Sequence of chain 1.A:
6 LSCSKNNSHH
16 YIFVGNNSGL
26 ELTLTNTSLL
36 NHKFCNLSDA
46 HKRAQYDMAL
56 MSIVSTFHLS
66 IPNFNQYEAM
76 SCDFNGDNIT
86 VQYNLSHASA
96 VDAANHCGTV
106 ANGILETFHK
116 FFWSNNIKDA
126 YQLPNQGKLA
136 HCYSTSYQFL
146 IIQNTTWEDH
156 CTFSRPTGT

Binding-site contacts:
Ligand atom C3 contacts residue SER141 of chain 1.A at 3.9 Å.
Ligand atom C7 contacts residue ASN11 of chain 1.A at 4.4 Å.
Ligand atom C8 contacts residue TYR142 of chain 1.A at 4.0 Å (hydrophobic).
Ligand atom C2 contacts residue SER141 of chain 1.A at 4.3 Å.
Ligand atom O4 contacts residue SER141 of chain 1.A at 3.8 Å.
Ligand atom O5 contacts residue ASN31 of chain 1.A at 2.3 Å (h-bond).
Ligand atom O3 contacts residue SER141 of chain 1.A at 4.4 Å.
Ligand atom C4 contacts residue SER141 of chain 1.A at 4.1 Å.
Ligand atom C7 contacts residue ASN31 of chain 1.A at 3.5 Å.
Ligand atom C6 contacts residue GLN143 of chain 1.A at 3.8 Å.
Ligand atom C3 contacts residue ASN31 of chain 1.A at 3.8 Å.
Ligand atom C5 contacts residue ASN31 of chain 1.A at 3.6 Å.
Ligand atom C4 contacts residue ASN31 of chain 1.A at 4.2 Å.
Ligand atom O7 contacts residue ASN31 of chain 1.A at 3.5 Å (h-bond).
Ligand atom C6 contacts residue SER141 of chain 1.A at 4.0 Å.
Ligand atom O5 contacts residue SER141 of chain 1.A at 3.6 Å.
Ligand atom C5 contacts residue SER141 of chain 1.A at 3.2 Å.
Ligand atom C5 contacts residue GLN143 of chain 1.A at 4.0 Å.
Ligand atom C1 contacts residue ASN31 of chain 1.A at 1.4 Å.
Ligand atom O6 contacts residue GLN143 of chain 1.A at 3.9 Å.
Ligand atom N2 contacts residue ASN31 of chain 1.A at 3.0 Å (h-bond).
Ligand atom C8 contacts residue ASN121 of chain 1.A at 4.4 Å.
Ligand atom O5 contacts residue GLN143 of chain 1.A at 3.1 Å (h-bond).
Ligand atom C8 contacts residue ASN11 of chain 1.A at 3.4 Å.
Ligand atom C2 contacts residue ASN31 of chain 1.A at 2.5 Å.
Ligand atom C1 contacts residue GLN143 of chain 1.A at 3.9 Å.
Ligand atom C1 contacts residue SER141 of chain 1.A at 3.6 Å.

A small-molecule ligand and the protein it binds are described below.
Small molecule (SMILES): CC(=O)N[C@@H]1[C@@H](O)[C@H](O)[C@@H](CO)O[C@H]1O